Binding-site contacts:
Ligand atom O4 contacts residue DA2 of chain 1.A at 3.1 Å (h-bond).
Ligand atom N3 contacts residue DA7 of chain 1.A at 3.0 Å (h-bond).
Ligand atom N6 contacts residue DT4 of chain 1.A at 2.5 Å (h-bond).
Ligand atom OP1 contacts residue GLY105 of chain 1.C at 2.5 Å (h-bond).
Ligand atom O4 contacts residue DA7 of chain 1.A at 3.2 Å (h-bond).
Ligand atom O2 contacts residue DG6 of chain 1.A at 2.8 Å (h-bond).
Ligand atom C2 contacts residue DT4 of chain 1.A at 3.1 Å.
Ligand atom C2 contacts residue DG6 of chain 1.A at 3.3 Å.
Ligand atom C4 contacts residue DA5 of chain 1.A at 3.3 Å.
Ligand atom O2 contacts residue DA5 of chain 1.A at 3.3 Å.
Ligand atom N2 contacts residue DC1 of chain 1.A at 2.6 Å (h-bond).
Ligand atom O2 contacts residue DA2 of chain 1.A at 3.3 Å.
Ligand atom OP2 contacts residue SER109 of chain 1.C at 3.2 Å (h-bond).
Ligand atom N1 contacts residue DT4 of chain 1.A at 2.3 Å (h-bond).
Ligand atom N1 contacts residue DC1 of chain 1.A at 3.2 Å (h-bond).
Ligand atom OP1 contacts residue GLY107 of chain 1.C at 3.2 Å (h-bond).
Ligand atom OP1 contacts residue SER104 of chain 1.C at 3.4 Å.
Ligand atom N4 contacts residue DG6 of chain 1.A at 2.9 Å (h-bond).
Ligand atom C2 contacts residue DA7 of chain 1.A at 3.3 Å.
Ligand atom N6 contacts residue DT3 of chain 1.A at 3.1 Å (h-bond).
Ligand atom OP1 contacts residue ALA110 of chain 1.C at 2.7 Å (h-bond).
Ligand atom O2 contacts residue DA7 of chain 1.A at 2.8 Å (h-bond).
Ligand atom C6 contacts residue DT4 of chain 1.A at 3.2 Å.
Ligand atom C2 contacts residue DT3 of chain 1.A at 3.2 Å.
Ligand atom C2 contacts residue DA5 of chain 1.A at 3.5 Å.
Ligand atom P contacts residue K1 of chain 1.D at 3.4 Å.
Ligand atom N3 contacts residue DG6 of chain 1.A at 2.7 Å (h-bond).
Ligand atom N1 contacts residue DT3 of chain 1.A at 2.9 Å (h-bond).
Ligand atom N6 contacts residue DA2 of chain 1.A at 3.1 Å (h-bond).
Ligand atom N3 contacts residue DA2 of chain 1.A at 2.6 Å (h-bond).
Ligand atom OP1 contacts residue ILE106 of chain 1.C at 2.9 Å (h-bond).
Ligand atom O4 contacts residue DA5 of chain 1.A at 2.7 Å (h-bond).
Ligand atom N2 contacts residue DA2 of chain 1.A at 3.2 Å.
Ligand atom C4 contacts residue DG6 of chain 1.A at 3.3 Å.
Ligand atom OP1 contacts residue K1 of chain 1.D at 2.4 Å.
Ligand atom O5' contacts residue GLY107 of chain 1.C at 3.0 Å.
Ligand atom C2 contacts residue DA2 of chain 1.A at 3.4 Å.
Ligand atom O2 contacts residue DG6 of chain 1.A at 3.1 Å (h-bond).
Ligand atom N3 contacts residue DA5 of chain 1.A at 2.5 Å (h-bond).
Ligand atom OP1 contacts residue ARG254 of chain 1.C at 3.2 Å (salt-bridge).

This small molecule binds to this protein.
Small molecule (SMILES): Cc1cn([C@H]2C[C@H](O[P](=O)(O)OC[C@H]3O[C@@H](n4cnc5c(N)ncnc54)C[C@@H]3O[P](=O)(O)OC[C@H]3O[C@@H](n4cnc5c(N)ncnc54)C[C@@H]3O[P](=O)(O)OC[C@H]3O[C@@H](n4cc(C)c(=O)[nH]c4=O)C[C@@H]3O[P](=O)(O)OC[C@H]3O[C@@H](n4cnc5c(=O)nc(N)[nH]c54)C[C@@H]3O)[C@@H](CO[P](=O)(O)O[C@H]3C[C@H](n4ccc(N)nc4=O)O[C@@H]3CO[P](=O)(O)O[C@H]3C[C@]4(O[C@@H]3COP(=O)(O)O)c3c(C)c(=O)[nH]c(=O)n34)O2)c(=O)[nH]c1=O

Sequence of chain 1.C:
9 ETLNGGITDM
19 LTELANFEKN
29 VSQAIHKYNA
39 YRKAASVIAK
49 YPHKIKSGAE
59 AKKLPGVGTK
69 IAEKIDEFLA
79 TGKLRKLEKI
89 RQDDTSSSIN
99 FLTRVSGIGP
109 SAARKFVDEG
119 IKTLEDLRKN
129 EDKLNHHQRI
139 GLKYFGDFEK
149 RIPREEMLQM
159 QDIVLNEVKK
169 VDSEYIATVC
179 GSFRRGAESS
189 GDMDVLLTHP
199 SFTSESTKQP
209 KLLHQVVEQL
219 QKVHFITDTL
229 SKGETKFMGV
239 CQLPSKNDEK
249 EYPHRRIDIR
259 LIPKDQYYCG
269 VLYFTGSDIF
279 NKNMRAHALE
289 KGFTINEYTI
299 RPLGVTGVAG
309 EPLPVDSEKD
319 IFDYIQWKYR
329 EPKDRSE